The small molecule below binds the protein below.
Small molecule (SMILES): CC(C)[C@H](NC(=O)[C@@H](NC(=O)[C@H](C)NC(=O)[C@H](CCCN=C(N)N)NC(=O)[C@@H](N)CCCN=C(N)N)[C@@H](C)OP(=O)(O)O)C(=O)N1CCC[C@H]1C(=O)N[C@@H](CC1=CN=C2CC=CC=C12)C(=O)N[C@@H](CO)C(=O)N[C@H](C=O)Cc1cnc[nH]1

Binding-site contacts:
Ligand atom C contacts residue ASN231 of chain 2.A at 3.6 Å.
Ligand atom CA contacts residue SIT1 of chain 2.F at 3.1 Å.
Ligand atom CG2 contacts residue VAL183 of chain 2.A at 3.7 Å (hydrophobic).
Ligand atom N contacts residue ASN180 of chain 2.A at 2.9 Å (h-bond).
Ligand atom O2P contacts residue LYS54 of chain 2.A at 2.6 Å (salt-bridge).
Ligand atom CB contacts residue ASN180 of chain 2.A at 3.2 Å.
Ligand atom CD contacts residue LYS127 of chain 2.A at 3.6 Å.
Ligand atom O3P contacts residue TYR135 of chain 2.A at 2.6 Å (h-bond).
Ligand atom CA contacts residue ASN231 of chain 2.A at 3.4 Å.
Ligand atom C contacts residue ASN180 of chain 2.A at 3.5 Å.
Ligand atom O1P contacts residue ARG134 of chain 2.A at 2.9 Å (salt-bridge).
Ligand atom OG contacts residue LYS54 of chain 2.A at 3.2 Å (salt-bridge).
Ligand atom CZ contacts residue GLU187 of chain 2.A at 3.6 Å.
Ligand atom CA contacts residue ASN55 of chain 2.A at 3.5 Å.
Ligand atom CD contacts residue GLU187 of chain 2.A at 3.6 Å.
Ligand atom CB contacts residue SIT1 of chain 2.F at 2.8 Å.
Ligand atom NH2 contacts residue ARG65 of chain 2.A at 3.4 Å (salt-bridge).
Ligand atom O3P contacts residue ARG134 of chain 2.A at 2.9 Å (salt-bridge).
Ligand atom NH2 contacts residue GLU187 of chain 2.A at 2.9 Å (salt-bridge).
Ligand atom N contacts residue ASN55 of chain 2.A at 2.7 Å (h-bond).
Ligand atom O contacts residue LYS54 of chain 2.A at 3.0 Å (salt-bridge).
Ligand atom CB contacts residue ASN231 of chain 2.A at 3.6 Å.
Ligand atom O contacts residue LEU179 of chain 2.A at 3.5 Å.
Ligand atom O contacts residue TYR24 of chain 2.A at 2.8 Å (h-bond).
Ligand atom CG2 contacts residue GLY176 of chain 2.A at 3.5 Å.
Ligand atom O contacts residue LYS127 of chain 2.A at 2.6 Å (salt-bridge).
Ligand atom CH2 contacts residue SIT1 of chain 2.F at 3.6 Å.
Ligand atom O1P contacts residue ARG61 of chain 2.A at 2.9 Å (salt-bridge).
Ligand atom N contacts residue ASN231 of chain 2.A at 2.8 Å (h-bond).
Ligand atom CG1 contacts residue LEU227 of chain 2.A at 3.3 Å (hydrophobic).
Ligand atom CG2 contacts residue ASN180 of chain 2.A at 3.6 Å.
Ligand atom O contacts residue ASN180 of chain 2.A at 2.9 Å (h-bond).
Ligand atom CA contacts residue ASN180 of chain 2.A at 3.2 Å.
Ligand atom CA contacts residue ASN55 of chain 2.A at 3.6 Å.
Ligand atom C contacts residue ASN55 of chain 2.A at 3.6 Å.
Ligand atom NH2 contacts residue ARG61 of chain 2.A at 3.6 Å.
Ligand atom O2P contacts residue ARG61 of chain 2.A at 2.8 Å (salt-bridge).
Ligand atom O contacts residue ASN231 of chain 2.A at 3.0 Å (h-bond).
Ligand atom O contacts residue VAL183 of chain 2.A at 3.5 Å.
Ligand atom NE contacts residue GLU187 of chain 2.A at 2.9 Å (salt-bridge).

Sequence of chain 2.A:
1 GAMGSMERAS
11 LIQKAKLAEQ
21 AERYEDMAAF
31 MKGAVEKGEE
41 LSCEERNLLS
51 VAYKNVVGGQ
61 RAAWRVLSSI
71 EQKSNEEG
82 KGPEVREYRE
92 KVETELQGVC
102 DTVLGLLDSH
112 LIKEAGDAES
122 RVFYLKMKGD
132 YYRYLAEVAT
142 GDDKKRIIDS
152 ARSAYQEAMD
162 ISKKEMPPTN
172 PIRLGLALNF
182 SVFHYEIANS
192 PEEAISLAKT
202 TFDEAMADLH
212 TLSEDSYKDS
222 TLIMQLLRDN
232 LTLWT